Binding-site contacts:
Ligand atom N3 contacts residue HIS630 of chain 1.A at 2.6 Å (h-bond).
Ligand atom N4 contacts residue PHE629 of chain 1.A at 4.4 Å.
Ligand atom C5 contacts residue PHE629 of chain 1.A at 4.0 Å (hydrophobic).
Ligand atom C4 contacts residue HIS628 of chain 1.H at 4.5 Å.
Ligand atom N1 contacts residue PHE629 of chain 1.H at 4.2 Å.
Ligand atom N1 contacts residue HIS628 of chain 1.H at 2.3 Å (h-bond).
Ligand atom C4 contacts residue HIS630 of chain 1.A at 3.2 Å.
Ligand atom N4 contacts residue HIS630 of chain 1.A at 3.0 Å.
Ligand atom C6 contacts residue HIS628 of chain 1.H at 2.7 Å.
Ligand atom N4 contacts residue PRO631 of chain 1.A at 4.4 Å.
Ligand atom C2 contacts residue HIS630 of chain 1.A at 3.2 Å.
Ligand atom C2 contacts residue HIS628 of chain 1.H at 3.3 Å.
Ligand atom C5 contacts residue HIS628 of chain 1.H at 3.9 Å.
Ligand atom N1 contacts residue HIS630 of chain 1.A at 4.2 Å.
Ligand atom O2 contacts residue ASP626 of chain 1.H at 3.6 Å (salt-bridge).
Ligand atom O2 contacts residue HIS630 of chain 1.A at 3.5 Å.
Ligand atom N3 contacts residue HIS628 of chain 1.H at 4.3 Å.
Ligand atom N1 contacts residue TRP607 of chain 1.A at 4.5 Å.
Ligand atom O2 contacts residue HIS628 of chain 1.H at 3.4 Å (h-bond).
Ligand atom O2 contacts residue GLY627 of chain 1.H at 3.4 Å.
Ligand atom C2 contacts residue GLY627 of chain 1.H at 4.1 Å.
Ligand atom C6 contacts residue PHE629 of chain 1.H at 4.0 Å (hydrophobic).
Ligand atom C5 contacts residue HIS630 of chain 1.A at 4.3 Å.

Sequence of chain 1.H:
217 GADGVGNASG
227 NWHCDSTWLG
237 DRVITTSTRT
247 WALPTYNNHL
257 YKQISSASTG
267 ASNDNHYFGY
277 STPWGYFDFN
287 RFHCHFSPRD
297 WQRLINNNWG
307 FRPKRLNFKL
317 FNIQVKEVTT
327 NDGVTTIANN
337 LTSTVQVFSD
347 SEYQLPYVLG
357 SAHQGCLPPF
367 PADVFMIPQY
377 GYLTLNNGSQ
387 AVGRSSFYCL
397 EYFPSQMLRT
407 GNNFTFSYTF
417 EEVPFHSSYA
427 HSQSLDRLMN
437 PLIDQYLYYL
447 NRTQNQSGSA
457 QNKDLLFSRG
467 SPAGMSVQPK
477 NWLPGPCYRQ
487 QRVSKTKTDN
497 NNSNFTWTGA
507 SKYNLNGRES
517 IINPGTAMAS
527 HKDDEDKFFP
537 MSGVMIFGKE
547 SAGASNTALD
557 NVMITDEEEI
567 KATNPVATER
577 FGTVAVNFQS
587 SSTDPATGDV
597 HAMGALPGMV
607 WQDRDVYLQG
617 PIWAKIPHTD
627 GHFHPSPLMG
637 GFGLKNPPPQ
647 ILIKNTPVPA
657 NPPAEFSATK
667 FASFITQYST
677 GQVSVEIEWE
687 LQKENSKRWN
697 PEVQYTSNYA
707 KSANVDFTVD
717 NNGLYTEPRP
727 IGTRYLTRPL

The protein below binds the small molecule below.
Small molecule (SMILES): Nc1ccnc(=O)[nH]1

Sequence of chain 1.A:
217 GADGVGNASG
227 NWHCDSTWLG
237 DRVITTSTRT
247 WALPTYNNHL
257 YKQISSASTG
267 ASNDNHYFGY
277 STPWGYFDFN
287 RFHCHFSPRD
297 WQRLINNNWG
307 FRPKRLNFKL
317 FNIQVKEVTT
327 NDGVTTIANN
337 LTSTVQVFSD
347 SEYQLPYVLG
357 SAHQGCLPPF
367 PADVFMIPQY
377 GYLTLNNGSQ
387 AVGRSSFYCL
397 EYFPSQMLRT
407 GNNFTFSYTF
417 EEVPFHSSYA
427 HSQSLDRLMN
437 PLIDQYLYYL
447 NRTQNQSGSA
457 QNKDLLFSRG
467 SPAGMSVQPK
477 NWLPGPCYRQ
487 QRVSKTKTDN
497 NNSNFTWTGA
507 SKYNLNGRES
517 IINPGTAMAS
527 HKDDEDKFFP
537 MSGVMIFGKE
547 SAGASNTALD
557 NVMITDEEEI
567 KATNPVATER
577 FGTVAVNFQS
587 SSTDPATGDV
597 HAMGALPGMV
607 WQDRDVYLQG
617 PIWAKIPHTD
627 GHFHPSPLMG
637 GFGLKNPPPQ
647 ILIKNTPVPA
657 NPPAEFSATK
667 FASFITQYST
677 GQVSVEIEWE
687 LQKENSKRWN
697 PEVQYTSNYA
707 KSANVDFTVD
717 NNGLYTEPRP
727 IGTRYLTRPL